Sequence of chain 1.G:
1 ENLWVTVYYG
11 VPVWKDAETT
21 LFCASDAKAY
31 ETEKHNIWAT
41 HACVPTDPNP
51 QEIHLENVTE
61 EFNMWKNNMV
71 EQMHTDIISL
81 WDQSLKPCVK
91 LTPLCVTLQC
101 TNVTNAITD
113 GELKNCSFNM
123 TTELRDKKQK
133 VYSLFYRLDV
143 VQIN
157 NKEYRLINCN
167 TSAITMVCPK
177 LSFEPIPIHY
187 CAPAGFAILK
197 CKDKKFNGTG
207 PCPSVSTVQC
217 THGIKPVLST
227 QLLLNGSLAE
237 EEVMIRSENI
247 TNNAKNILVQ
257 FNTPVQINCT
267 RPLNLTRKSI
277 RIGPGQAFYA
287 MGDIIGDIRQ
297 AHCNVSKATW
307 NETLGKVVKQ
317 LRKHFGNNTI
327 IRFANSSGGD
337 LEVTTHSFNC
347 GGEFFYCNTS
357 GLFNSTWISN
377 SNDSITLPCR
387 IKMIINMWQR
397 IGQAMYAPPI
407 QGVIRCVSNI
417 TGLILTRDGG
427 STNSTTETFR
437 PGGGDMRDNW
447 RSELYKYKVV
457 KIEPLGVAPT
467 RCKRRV

The small molecule below binds the protein below.
Small molecule (SMILES): CC(=O)N[C@H]1[C@H](O[C@H]2[C@H](O)[C@@H](NC(C)=O)CO[C@@H]2CO)O[C@H](CO)[C@@H](O)[C@@H]1O

Binding-site contacts:
Ligand atom C2 contacts residue GLU56 of chain 1.G at 3.9 Å.
Ligand atom C2 contacts residue ASN57 of chain 1.G at 2.5 Å.
Ligand atom O3 contacts residue GLU56 of chain 1.G at 4.4 Å.
Ligand atom C1 contacts residue ASN57 of chain 1.G at 1.4 Å.
Ligand atom C7 contacts residue GLU56 of chain 1.G at 3.6 Å.
Ligand atom O7 contacts residue GLU56 of chain 1.G at 3.0 Å (salt-bridge).
Ligand atom N2 contacts residue ASN57 of chain 1.G at 3.1 Å (h-bond).
Ligand atom N2 contacts residue GLU56 of chain 1.G at 4.0 Å.
Ligand atom O5 contacts residue GLY10 of chain 1.H at 4.4 Å.
Ligand atom C8 contacts residue GLU56 of chain 1.G at 4.3 Å.
Ligand atom C5 contacts residue ASN57 of chain 1.G at 3.6 Å.
Ligand atom C7 contacts residue ASN57 of chain 1.G at 4.2 Å.
Ligand atom C4 contacts residue ASN57 of chain 1.G at 4.2 Å.
Ligand atom C3 contacts residue ASN57 of chain 1.G at 3.9 Å.
Ligand atom O5 contacts residue ASN57 of chain 1.G at 2.2 Å (h-bond).

Sequence of chain 1.H:
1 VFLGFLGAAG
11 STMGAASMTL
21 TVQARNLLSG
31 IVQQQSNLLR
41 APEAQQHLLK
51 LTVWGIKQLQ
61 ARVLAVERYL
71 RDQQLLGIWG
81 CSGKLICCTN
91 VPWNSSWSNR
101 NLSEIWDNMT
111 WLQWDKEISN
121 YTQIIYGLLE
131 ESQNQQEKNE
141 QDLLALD